Binding-site contacts:
Ligand atom C3 contacts residue ASN234 of chain 1.A at 3.9 Å.
Ligand atom O5 contacts residue ASN234 of chain 1.A at 2.4 Å (h-bond).
Ligand atom C1 contacts residue ASN234 of chain 1.A at 1.5 Å.
Ligand atom C7 contacts residue ASN460 of chain 1.C at 4.1 Å.
Ligand atom C7 contacts residue SER459 of chain 1.C at 3.9 Å.
Ligand atom C7 contacts residue ASN234 of chain 1.A at 3.8 Å.
Ligand atom O3 contacts residue SER459 of chain 1.C at 3.4 Å (h-bond).
Ligand atom O5 contacts residue THR236 of chain 1.A at 3.7 Å.
Ligand atom C4 contacts residue ASN234 of chain 1.A at 4.3 Å.
Ligand atom C8 contacts residue LYS462 of chain 1.C at 3.9 Å.
Ligand atom C6 contacts residue THR236 of chain 1.A at 4.4 Å.
Ligand atom C1 contacts residue THR108 of chain 1.A at 4.5 Å.
Ligand atom C8 contacts residue ARG457 of chain 1.C at 4.3 Å.
Ligand atom C5 contacts residue ASN234 of chain 1.A at 3.8 Å.
Ligand atom C5 contacts residue THR236 of chain 1.A at 4.1 Å.
Ligand atom C7 contacts residue ARG457 of chain 1.C at 3.9 Å.
Ligand atom O7 contacts residue ASN460 of chain 1.C at 4.1 Å.
Ligand atom O7 contacts residue ARG457 of chain 1.C at 2.9 Å (salt-bridge).
Ligand atom O5 contacts residue THR108 of chain 1.A at 4.0 Å.
Ligand atom C1 contacts residue THR236 of chain 1.A at 4.0 Å.
Ligand atom C6 contacts residue LYS458 of chain 1.C at 4.1 Å.
Ligand atom N2 contacts residue ASN234 of chain 1.A at 2.9 Å (h-bond).
Ligand atom O7 contacts residue ASN234 of chain 1.A at 4.2 Å.
Ligand atom O7 contacts residue SER459 of chain 1.C at 3.1 Å (h-bond).
Ligand atom O6 contacts residue LYS458 of chain 1.C at 4.4 Å.
Ligand atom C8 contacts residue ASN460 of chain 1.C at 3.2 Å.
Ligand atom C8 contacts residue GLU465 of chain 1.C at 3.5 Å.
Ligand atom C2 contacts residue ASN234 of chain 1.A at 2.5 Å.
Ligand atom C8 contacts residue LEU461 of chain 1.C at 4.2 Å (hydrophobic).

A small-molecule ligand and the protein it binds are described below.
Small molecule (SMILES): CC(=O)N[C@H]1[C@H](O[C@H]2[C@H](O)[C@@H](NC(C)=O)CO[C@@H]2CO)O[C@H](CO)[C@@H](O)[C@@H]1O

Sequence of chain 1.A:
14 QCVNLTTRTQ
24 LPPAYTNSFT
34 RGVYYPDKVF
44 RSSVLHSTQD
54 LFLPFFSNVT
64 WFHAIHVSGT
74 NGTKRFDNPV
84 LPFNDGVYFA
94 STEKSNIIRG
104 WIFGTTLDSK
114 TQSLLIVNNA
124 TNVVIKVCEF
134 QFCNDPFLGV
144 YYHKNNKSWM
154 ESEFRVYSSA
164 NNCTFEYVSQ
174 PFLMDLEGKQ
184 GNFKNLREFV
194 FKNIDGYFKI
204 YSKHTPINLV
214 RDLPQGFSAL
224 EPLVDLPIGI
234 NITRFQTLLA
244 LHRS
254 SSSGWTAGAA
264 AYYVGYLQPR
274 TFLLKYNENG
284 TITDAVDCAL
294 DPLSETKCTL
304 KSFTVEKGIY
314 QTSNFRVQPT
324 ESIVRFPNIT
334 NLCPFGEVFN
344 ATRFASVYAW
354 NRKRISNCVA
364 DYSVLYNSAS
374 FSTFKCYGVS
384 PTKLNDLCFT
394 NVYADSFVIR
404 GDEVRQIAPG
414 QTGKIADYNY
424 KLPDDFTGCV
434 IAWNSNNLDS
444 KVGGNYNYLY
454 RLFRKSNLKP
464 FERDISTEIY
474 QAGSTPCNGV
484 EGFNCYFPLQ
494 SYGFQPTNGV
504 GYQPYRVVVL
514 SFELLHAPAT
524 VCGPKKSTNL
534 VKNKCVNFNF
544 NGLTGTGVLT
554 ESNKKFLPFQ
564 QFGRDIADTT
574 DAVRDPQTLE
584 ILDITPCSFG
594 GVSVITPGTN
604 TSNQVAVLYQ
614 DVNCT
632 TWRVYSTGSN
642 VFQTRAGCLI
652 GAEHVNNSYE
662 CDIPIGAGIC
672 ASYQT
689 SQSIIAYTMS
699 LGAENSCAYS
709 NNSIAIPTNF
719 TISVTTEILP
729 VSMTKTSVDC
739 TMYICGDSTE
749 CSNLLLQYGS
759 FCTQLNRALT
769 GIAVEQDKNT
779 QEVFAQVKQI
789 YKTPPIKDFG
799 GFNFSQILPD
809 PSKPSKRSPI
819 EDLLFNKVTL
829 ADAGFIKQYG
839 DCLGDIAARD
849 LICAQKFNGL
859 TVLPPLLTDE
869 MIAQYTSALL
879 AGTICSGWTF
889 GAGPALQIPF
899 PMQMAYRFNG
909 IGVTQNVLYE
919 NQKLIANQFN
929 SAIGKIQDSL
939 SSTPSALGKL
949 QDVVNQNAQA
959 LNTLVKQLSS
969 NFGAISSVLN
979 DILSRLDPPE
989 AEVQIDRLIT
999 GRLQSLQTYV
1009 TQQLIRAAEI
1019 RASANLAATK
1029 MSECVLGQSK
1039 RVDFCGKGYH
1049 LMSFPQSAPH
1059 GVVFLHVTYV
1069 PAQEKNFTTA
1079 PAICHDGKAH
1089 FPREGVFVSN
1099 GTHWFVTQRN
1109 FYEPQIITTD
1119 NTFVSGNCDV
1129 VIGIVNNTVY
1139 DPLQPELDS

Sequence of chain 1.C:
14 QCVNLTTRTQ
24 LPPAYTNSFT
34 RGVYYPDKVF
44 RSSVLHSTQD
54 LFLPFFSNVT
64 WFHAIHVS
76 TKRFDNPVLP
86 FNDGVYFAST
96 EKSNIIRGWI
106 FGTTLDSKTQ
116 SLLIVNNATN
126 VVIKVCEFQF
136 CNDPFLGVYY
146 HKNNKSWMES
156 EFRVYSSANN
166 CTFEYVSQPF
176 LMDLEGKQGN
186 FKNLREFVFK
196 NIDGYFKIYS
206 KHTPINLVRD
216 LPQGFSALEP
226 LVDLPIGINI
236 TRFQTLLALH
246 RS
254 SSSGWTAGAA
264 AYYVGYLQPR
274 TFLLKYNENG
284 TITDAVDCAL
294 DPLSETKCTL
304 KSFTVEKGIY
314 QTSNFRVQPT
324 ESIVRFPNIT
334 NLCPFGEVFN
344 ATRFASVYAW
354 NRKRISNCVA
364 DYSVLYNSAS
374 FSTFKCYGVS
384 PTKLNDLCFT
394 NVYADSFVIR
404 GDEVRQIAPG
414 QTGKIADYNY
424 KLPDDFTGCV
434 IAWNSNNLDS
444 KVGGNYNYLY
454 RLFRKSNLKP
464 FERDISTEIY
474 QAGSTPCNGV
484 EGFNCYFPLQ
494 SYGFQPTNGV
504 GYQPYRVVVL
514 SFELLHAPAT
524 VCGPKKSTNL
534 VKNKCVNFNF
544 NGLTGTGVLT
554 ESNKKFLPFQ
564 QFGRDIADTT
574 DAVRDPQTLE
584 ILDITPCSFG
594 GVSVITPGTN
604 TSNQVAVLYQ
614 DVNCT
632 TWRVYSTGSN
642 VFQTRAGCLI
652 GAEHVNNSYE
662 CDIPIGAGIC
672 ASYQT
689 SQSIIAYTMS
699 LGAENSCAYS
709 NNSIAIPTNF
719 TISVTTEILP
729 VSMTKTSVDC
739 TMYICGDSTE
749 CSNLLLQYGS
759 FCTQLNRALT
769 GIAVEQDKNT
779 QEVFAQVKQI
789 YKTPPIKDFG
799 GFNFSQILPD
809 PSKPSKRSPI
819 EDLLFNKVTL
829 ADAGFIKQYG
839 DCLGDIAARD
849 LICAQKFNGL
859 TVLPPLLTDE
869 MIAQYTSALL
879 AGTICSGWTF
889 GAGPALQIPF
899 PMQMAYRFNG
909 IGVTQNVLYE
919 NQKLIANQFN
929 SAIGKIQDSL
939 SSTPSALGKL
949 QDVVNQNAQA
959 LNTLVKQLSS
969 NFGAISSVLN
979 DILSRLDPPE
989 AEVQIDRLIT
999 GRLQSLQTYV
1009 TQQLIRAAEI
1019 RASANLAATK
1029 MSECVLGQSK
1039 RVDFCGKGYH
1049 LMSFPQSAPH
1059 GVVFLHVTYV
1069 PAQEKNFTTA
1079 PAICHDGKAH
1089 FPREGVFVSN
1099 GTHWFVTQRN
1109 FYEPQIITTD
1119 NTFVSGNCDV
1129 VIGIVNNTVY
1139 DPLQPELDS